Binding-site contacts:
Ligand atom O2 contacts residue SER47 of chain 1.C at 2.9 Å (h-bond).
Ligand atom C3 contacts residue LYS165 of chain 1.C at 2.5 Å.
Ligand atom C2 contacts residue TYR137 of chain 1.C at 3.6 Å (hydrophobic).
Ligand atom O1 contacts residue LYS165 of chain 1.C at 3.5 Å (salt-bridge).
Ligand atom O2 contacts residue LYS165 of chain 1.C at 2.9 Å (salt-bridge).
Ligand atom O1 contacts residue THR48 of chain 1.C at 2.8 Å (h-bond).
Ligand atom C1 contacts residue LYS165 of chain 1.C at 2.4 Å.
Ligand atom C3 contacts residue TYR137 of chain 1.C at 3.2 Å (hydrophobic).
Ligand atom C1 contacts residue SER47 of chain 1.C at 3.6 Å.
Ligand atom C1 contacts residue ALA11 of chain 1.C at 4.3 Å (hydrophobic).
Ligand atom O2 contacts residue THR48 of chain 1.C at 4.1 Å.
Ligand atom O1 contacts residue GLY46 of chain 1.C at 3.8 Å.
Ligand atom C2 contacts residue ILE206 of chain 1.C at 3.9 Å (hydrophobic).
Ligand atom O2 contacts residue GLY46 of chain 1.C at 3.4 Å.
Ligand atom C2 contacts residue TYR43 of chain 1.C at 4.0 Å (hydrophobic).
Ligand atom O2 contacts residue TYR43 of chain 1.C at 3.2 Å.
Ligand atom C1 contacts residue GLY46 of chain 1.C at 4.2 Å.
Ligand atom C2 contacts residue ALA11 of chain 1.C at 4.2 Å (hydrophobic).
Ligand atom O1 contacts residue TYR43 of chain 1.C at 4.2 Å.
Ligand atom O1 contacts residue TYR137 of chain 1.C at 4.3 Å.
Ligand atom C1 contacts residue TYR137 of chain 1.C at 3.5 Å (hydrophobic).
Ligand atom O4 contacts residue TYR137 of chain 1.C at 2.5 Å (h-bond).
Ligand atom O4 contacts residue SER47 of chain 1.C at 4.5 Å.
Ligand atom O2 contacts residue TYR137 of chain 1.C at 3.3 Å (h-bond).
Ligand atom O4 contacts residue LYS165 of chain 1.C at 3.3 Å (salt-bridge).
Ligand atom C2 contacts residue LYS165 of chain 1.C at 1.4 Å.
Ligand atom C3 contacts residue THR48 of chain 1.C at 4.2 Å.
Ligand atom C1 contacts residue TYR43 of chain 1.C at 3.6 Å (hydrophobic).
Ligand atom O1 contacts residue SER47 of chain 1.C at 3.3 Å (h-bond).
Ligand atom O1 contacts residue ALA11 of chain 1.C at 3.8 Å.
Ligand atom O4 contacts residue ILE139 of chain 1.C at 3.9 Å.
Ligand atom O4 contacts residue THR167 of chain 1.C at 4.3 Å.
Ligand atom C2 contacts residue THR48 of chain 1.C at 4.4 Å.
Ligand atom C3 contacts residue ILE206 of chain 1.C at 4.3 Å (hydrophobic).
Ligand atom C1 contacts residue THR48 of chain 1.C at 3.9 Å.

Sequence of chain 1.C:
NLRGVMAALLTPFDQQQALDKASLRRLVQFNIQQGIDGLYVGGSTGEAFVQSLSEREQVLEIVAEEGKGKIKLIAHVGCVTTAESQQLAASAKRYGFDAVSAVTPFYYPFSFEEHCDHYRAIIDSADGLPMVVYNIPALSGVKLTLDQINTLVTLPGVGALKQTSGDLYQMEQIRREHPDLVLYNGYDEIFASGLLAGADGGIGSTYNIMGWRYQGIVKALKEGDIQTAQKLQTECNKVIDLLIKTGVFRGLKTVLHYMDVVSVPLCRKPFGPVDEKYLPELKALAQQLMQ

A small-molecule ligand and the protein it binds are described below.
Small molecule (SMILES): O=C(O)C(=O)CO